A small-molecule ligand and the protein it binds are described below.
Small molecule (SMILES): CC(=O)N[C@@H]1[C@@H](O)[C@H](O)[C@@H](CO)O[C@H]1O

Binding-site contacts:
Ligand atom N2 contacts residue ASN73 of chain 1.E at 2.9 Å (h-bond).
Ligand atom O7 contacts residue ASN73 of chain 1.E at 3.6 Å.
Ligand atom C8 contacts residue VAL70 of chain 1.E at 4.0 Å (hydrophobic).
Ligand atom C3 contacts residue ASN73 of chain 1.E at 3.8 Å.
Ligand atom C4 contacts residue ASN73 of chain 1.E at 4.2 Å.
Ligand atom C2 contacts residue ASN73 of chain 1.E at 2.4 Å.
Ligand atom C8 contacts residue GLN72 of chain 1.E at 4.5 Å.
Ligand atom O5 contacts residue ASN73 of chain 1.E at 2.4 Å (h-bond).
Ligand atom C8 contacts residue ASP69 of chain 1.E at 3.5 Å.
Ligand atom C7 contacts residue ASN73 of chain 1.E at 3.5 Å.
Ligand atom C5 contacts residue ASN73 of chain 1.E at 3.7 Å.
Ligand atom C1 contacts residue ASN73 of chain 1.E at 1.5 Å.

Sequence of chain 1.E:
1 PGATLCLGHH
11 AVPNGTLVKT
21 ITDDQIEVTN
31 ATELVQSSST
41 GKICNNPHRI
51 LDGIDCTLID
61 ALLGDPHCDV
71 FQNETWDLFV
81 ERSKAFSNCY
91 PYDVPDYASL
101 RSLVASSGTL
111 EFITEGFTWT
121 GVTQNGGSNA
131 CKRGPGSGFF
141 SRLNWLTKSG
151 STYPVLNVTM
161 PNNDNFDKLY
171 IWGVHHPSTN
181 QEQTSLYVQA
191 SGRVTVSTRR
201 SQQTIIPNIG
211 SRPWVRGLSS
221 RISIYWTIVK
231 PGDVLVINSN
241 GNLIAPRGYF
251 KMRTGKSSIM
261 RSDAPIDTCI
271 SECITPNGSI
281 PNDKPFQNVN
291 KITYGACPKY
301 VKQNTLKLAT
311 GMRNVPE